A protein and the small-molecule ligand that binds it are described below.
Small molecule (SMILES): CC(=O)N[C@H]1[C@H](O[C@H]2[C@H](O)[C@@H](NC(C)=O)CO[C@@H]2CO)O[C@H](CO)[C@@H](O)[C@@H]1O

Binding-site contacts:
Ligand atom C1 contacts residue GLN324 of chain 1.A at 4.4 Å.
Ligand atom C5 contacts residue SER349 of chain 1.A at 4.1 Å.
Ligand atom O7 contacts residue ASN347 of chain 1.A at 3.1 Å (h-bond).
Ligand atom O7 contacts residue NAG1 of chain 1.PA at 3.8 Å.
Ligand atom O6 contacts residue SER349 of chain 1.A at 4.2 Å.
Ligand atom C8 contacts residue THR334 of chain 1.A at 3.6 Å.
Ligand atom C8 contacts residue THR333 of chain 1.A at 3.3 Å.
Ligand atom C5 contacts residue ASN347 of chain 1.A at 3.8 Å.
Ligand atom C3 contacts residue ASN347 of chain 1.A at 3.9 Å.
Ligand atom O3 contacts residue GLN324 of chain 1.A at 4.1 Å.
Ligand atom C1 contacts residue SER349 of chain 1.A at 3.6 Å.
Ligand atom O7 contacts residue GLN324 of chain 1.A at 4.2 Å.
Ligand atom C2 contacts residue ASN347 of chain 1.A at 2.6 Å.
Ligand atom O6 contacts residue NAG1 of chain 1.PA at 4.0 Å.
Ligand atom O5 contacts residue ASN347 of chain 1.A at 2.5 Å (h-bond).
Ligand atom O5 contacts residue SER349 of chain 1.A at 3.8 Å.
Ligand atom C7 contacts residue NAG1 of chain 1.PA at 4.0 Å.
Ligand atom N2 contacts residue ASN347 of chain 1.A at 3.0 Å (h-bond).
Ligand atom C8 contacts residue NAG1 of chain 1.PA at 3.3 Å.
Ligand atom C5 contacts residue GLN324 of chain 1.A at 4.2 Å.
Ligand atom C1 contacts residue ASN347 of chain 1.A at 1.5 Å.
Ligand atom C4 contacts residue GLN324 of chain 1.A at 4.3 Å.
Ligand atom C7 contacts residue ASN347 of chain 1.A at 3.2 Å.
Ligand atom C4 contacts residue ASN347 of chain 1.A at 4.4 Å.
Ligand atom C3 contacts residue GLN324 of chain 1.A at 3.8 Å.
Ligand atom O4 contacts residue GLN324 of chain 1.A at 3.5 Å (h-bond).
Ligand atom C8 contacts residue ASN347 of chain 1.A at 4.2 Å.

Sequence of chain 1.A:
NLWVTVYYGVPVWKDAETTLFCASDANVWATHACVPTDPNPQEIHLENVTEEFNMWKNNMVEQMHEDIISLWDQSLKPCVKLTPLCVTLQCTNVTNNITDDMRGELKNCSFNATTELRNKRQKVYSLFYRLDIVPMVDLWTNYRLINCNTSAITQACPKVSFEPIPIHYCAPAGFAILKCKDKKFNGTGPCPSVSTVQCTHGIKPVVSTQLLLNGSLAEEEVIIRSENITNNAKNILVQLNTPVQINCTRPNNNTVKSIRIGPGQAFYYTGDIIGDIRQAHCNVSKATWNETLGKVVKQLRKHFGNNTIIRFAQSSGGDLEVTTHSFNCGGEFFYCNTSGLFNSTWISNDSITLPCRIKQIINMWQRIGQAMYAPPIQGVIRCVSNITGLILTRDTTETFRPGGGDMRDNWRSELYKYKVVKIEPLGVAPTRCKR